The protein below binds the small molecule below.
Small molecule (SMILES): O=P(O)(O)OC[C@H]1O[C@@H](O)[C@H](O)[C@@H](O)[C@@H]1O

Binding-site contacts:
Ligand atom C2 contacts residue TRP132 of chain 1.A at 4.2 Å (hydrophobic).
Ligand atom C1 contacts residue GLU385 of chain 1.A at 3.3 Å.
Ligand atom C3 contacts residue GLN30 of chain 1.A at 3.8 Å.
Ligand atom O2P contacts residue LYS446 of chain 1.A at 3.0 Å (salt-bridge).
Ligand atom O3P contacts residue ASN442 of chain 1.A at 3.5 Å (h-bond).
Ligand atom C3 contacts residue TRP440 of chain 1.A at 3.8 Å (hydrophobic).
Ligand atom C5 contacts residue TRP432 of chain 1.A at 4.0 Å (hydrophobic).
Ligand atom C1 contacts residue TYR308 of chain 1.A at 4.0 Å (hydrophobic).
Ligand atom O2 contacts residue GLU385 of chain 1.A at 2.8 Å (salt-bridge).
Ligand atom O1P contacts residue TYR448 of chain 1.A at 3.5 Å.
Ligand atom O4 contacts residue TRP432 of chain 1.A at 3.0 Å (h-bond).
Ligand atom O3 contacts residue GLN30 of chain 1.A at 2.7 Å (h-bond).
Ligand atom C2 contacts residue GLU385 of chain 1.A at 3.3 Å.
Ligand atom C2 contacts residue GLN177 of chain 1.A at 3.6 Å.
Ligand atom C5 contacts residue TYR308 of chain 1.A at 4.1 Å (hydrophobic).
Ligand atom O2 contacts residue GLN177 of chain 1.A at 2.4 Å (h-bond).
Ligand atom C5 contacts residue GLU385 of chain 1.A at 4.0 Å.
Ligand atom O1P contacts residue LYS446 of chain 1.A at 4.2 Å.
Ligand atom C3 contacts residue TRP432 of chain 1.A at 3.6 Å (hydrophobic).
Ligand atom O2P contacts residue TYR448 of chain 1.A at 2.6 Å (h-bond).
Ligand atom C4 contacts residue TRP432 of chain 1.A at 3.8 Å (hydrophobic).
Ligand atom O1P contacts residue SER439 of chain 1.A at 3.5 Å.
Ligand atom C3 contacts residue GLU385 of chain 1.A at 3.5 Å.
Ligand atom C6 contacts residue TYR448 of chain 1.A at 3.3 Å (hydrophobic).
Ligand atom O4 contacts residue LEU437 of chain 1.A at 4.1 Å.
Ligand atom O2P contacts residue TRP359 of chain 1.A at 3.6 Å.
Ligand atom P contacts residue TYR448 of chain 1.A at 3.7 Å.
Ligand atom C4 contacts residue TRP440 of chain 1.A at 4.0 Å (hydrophobic).
Ligand atom O3 contacts residue TRP440 of chain 1.A at 2.8 Å (h-bond).
Ligand atom P contacts residue LYS446 of chain 1.A at 4.3 Å.
Ligand atom O5 contacts residue GLU385 of chain 1.A at 4.2 Å.
Ligand atom O6 contacts residue TYR448 of chain 1.A at 4.0 Å.
Ligand atom O2 contacts residue HIS131 of chain 1.A at 4.2 Å.
Ligand atom O1 contacts residue GLN177 of chain 1.A at 3.7 Å.
Ligand atom C4 contacts residue GLN30 of chain 1.A at 3.7 Å.
Ligand atom O1 contacts residue GLU385 of chain 1.A at 4.2 Å.
Ligand atom O1 contacts residue ILE180 of chain 1.A at 3.8 Å.
Ligand atom O3 contacts residue HIS131 of chain 1.A at 3.6 Å.
Ligand atom O3 contacts residue TRP432 of chain 1.A at 3.6 Å.
Ligand atom O4 contacts residue GLN30 of chain 1.A at 3.0 Å (h-bond).

Sequence of chain 1.A:
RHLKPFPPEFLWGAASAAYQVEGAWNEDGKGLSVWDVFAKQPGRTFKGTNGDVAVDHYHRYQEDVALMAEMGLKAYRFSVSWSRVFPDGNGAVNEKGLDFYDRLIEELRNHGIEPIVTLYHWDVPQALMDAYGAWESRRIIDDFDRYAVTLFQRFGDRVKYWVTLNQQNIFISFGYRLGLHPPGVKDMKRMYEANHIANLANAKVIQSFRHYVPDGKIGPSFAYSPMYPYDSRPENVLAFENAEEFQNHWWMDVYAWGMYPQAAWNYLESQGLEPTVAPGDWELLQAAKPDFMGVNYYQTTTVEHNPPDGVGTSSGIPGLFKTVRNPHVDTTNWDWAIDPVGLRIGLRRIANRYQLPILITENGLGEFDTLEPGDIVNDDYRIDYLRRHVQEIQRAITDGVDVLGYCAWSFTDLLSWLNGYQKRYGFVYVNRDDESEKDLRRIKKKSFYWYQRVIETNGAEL